Binding-site contacts:
Ligand atom C11 contacts residue PHE37 of chain 1.A at 3.7 Å (hydrophobic).
Ligand atom C10 contacts residue SER36 of chain 1.A at 3.8 Å.
Ligand atom C1 contacts residue ALA58 of chain 1.A at 3.5 Å (hydrophobic).
Ligand atom O8 contacts residue PHE37 of chain 1.A at 3.8 Å.
Ligand atom C1 contacts residue SL91 of chain 1.N at 1.8 Å.
Ligand atom O1A contacts residue TRP57 of chain 1.A at 3.5 Å.
Ligand atom O9 contacts residue TYR103 of chain 1.A at 3.9 Å.
Ligand atom O1B contacts residue TRP57 of chain 1.A at 3.9 Å.
Ligand atom O6 contacts residue TRP57 of chain 1.A at 3.7 Å.
Ligand atom O5 contacts residue SL91 of chain 1.N at 2.5 Å (h-bond).
Ligand atom C5 contacts residue TRP57 of chain 1.A at 3.7 Å (hydrophobic).
Ligand atom C8 contacts residue TRP57 of chain 1.A at 3.9 Å (hydrophobic).
Ligand atom O9 contacts residue GLY38 of chain 1.A at 4.0 Å.
Ligand atom O2 contacts residue SL91 of chain 1.N at 3.2 Å (h-bond).
Ligand atom C2 contacts residue TYR99 of chain 1.B at 3.8 Å (hydrophobic).
Ligand atom C5 contacts residue SER36 of chain 1.A at 3.5 Å.
Ligand atom O8 contacts residue GLY38 of chain 1.A at 2.9 Å (h-bond).
Ligand atom C11 contacts residue ASN105 of chain 1.A at 3.9 Å.
Ligand atom O9 contacts residue GLY104 of chain 1.A at 3.0 Å (h-bond).
Ligand atom C4 contacts residue SER36 of chain 1.A at 3.9 Å.
Ligand atom C7 contacts residue SER36 of chain 1.A at 4.0 Å.
Ligand atom C6 contacts residue TRP57 of chain 1.A at 3.9 Å (hydrophobic).
Ligand atom O1B contacts residue ALA58 of chain 1.A at 3.4 Å (h-bond).
Ligand atom N5 contacts residue SER36 of chain 1.A at 2.8 Å (h-bond).
Ligand atom O8 contacts residue TRP57 of chain 1.A at 3.5 Å.
Ligand atom C6 contacts residue SER61 of chain 1.A at 4.0 Å.
Ligand atom C9 contacts residue TYR103 of chain 1.A at 4.0 Å (hydrophobic).
Ligand atom O1A contacts residue ALA58 of chain 1.A at 2.9 Å (h-bond).
Ligand atom C5 contacts residue SL91 of chain 1.N at 3.9 Å.
Ligand atom C2 contacts residue SL91 of chain 1.N at 2.8 Å.
Ligand atom C11 contacts residue SER36 of chain 1.A at 3.9 Å.
Ligand atom C6 contacts residue TRP57 of chain 1.A at 3.9 Å (hydrophobic).
Ligand atom C6 contacts residue SER36 of chain 1.A at 3.5 Å.
Ligand atom C9 contacts residue GLY104 of chain 1.A at 3.9 Å.
Ligand atom O3 contacts residue TYR99 of chain 1.B at 3.5 Å (h-bond).
Ligand atom O6 contacts residue TYR103 of chain 1.A at 3.7 Å.
Ligand atom O6 contacts residue ASN63 of chain 1.A at 3.9 Å.
Ligand atom C3 contacts residue TRP57 of chain 1.A at 4.0 Å (hydrophobic).
Ligand atom O1B contacts residue VAL59 of chain 1.A at 3.1 Å (h-bond).
Ligand atom O9 contacts residue PHE37 of chain 1.A at 3.6 Å.

The protein below binds the small molecule below.
Small molecule (SMILES): CC(=O)N[C@H]1[C@H]([C@H](O)[C@H](O)CO)O[C@@](O[C@H]2[C@@H](O)[C@@H](CO)O[C@@H](O[C@H]3[C@H](O)[C@@H](O)CO[C@@H]3CO)[C@@H]2O)(C(=O)O)C[C@@H]1O

Sequence of chain 1.A:
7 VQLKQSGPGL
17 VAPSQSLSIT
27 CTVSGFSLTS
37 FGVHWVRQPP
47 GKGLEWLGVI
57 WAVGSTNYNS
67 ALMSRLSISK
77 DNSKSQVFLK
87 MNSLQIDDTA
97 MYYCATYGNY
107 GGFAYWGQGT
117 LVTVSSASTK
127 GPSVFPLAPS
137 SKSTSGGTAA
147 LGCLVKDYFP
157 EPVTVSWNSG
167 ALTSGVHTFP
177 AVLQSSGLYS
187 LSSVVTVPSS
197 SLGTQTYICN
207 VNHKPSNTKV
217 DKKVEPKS

Sequence of chain 1.B:
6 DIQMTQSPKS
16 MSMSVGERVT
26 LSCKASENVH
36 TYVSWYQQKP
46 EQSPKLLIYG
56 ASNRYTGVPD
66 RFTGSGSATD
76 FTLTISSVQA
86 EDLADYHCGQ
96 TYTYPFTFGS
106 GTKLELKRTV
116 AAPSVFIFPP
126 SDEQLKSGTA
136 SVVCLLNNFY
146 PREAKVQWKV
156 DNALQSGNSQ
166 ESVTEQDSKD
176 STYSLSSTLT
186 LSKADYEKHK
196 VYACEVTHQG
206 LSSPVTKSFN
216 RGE